This protein binds this small molecule.
Small molecule (SMILES): CC(=O)N[C@@H]1[C@@H](O)[C@H](O)[C@@H](CO)O[C@H]1O

Binding-site contacts:
Ligand atom C6 contacts residue ARG132 of chain 1.A at 4.2 Å.
Ligand atom N2 contacts residue ASN142 of chain 1.A at 3.0 Å (h-bond).
Ligand atom O5 contacts residue ASN142 of chain 1.A at 2.3 Å (h-bond).
Ligand atom C8 contacts residue ASN142 of chain 1.A at 4.5 Å.
Ligand atom C6 contacts residue THR144 of chain 1.A at 4.4 Å.
Ligand atom C5 contacts residue ASN142 of chain 1.A at 3.6 Å.
Ligand atom C7 contacts residue ASN142 of chain 1.A at 3.2 Å.
Ligand atom C2 contacts residue ASN142 of chain 1.A at 2.5 Å.
Ligand atom C1 contacts residue THR144 of chain 1.A at 3.5 Å.
Ligand atom C3 contacts residue ASN142 of chain 1.A at 3.8 Å.
Ligand atom C5 contacts residue THR144 of chain 1.A at 3.7 Å.
Ligand atom O7 contacts residue SER136 of chain 1.A at 4.1 Å.
Ligand atom C1 contacts residue ASN142 of chain 1.A at 1.4 Å.
Ligand atom C7 contacts residue TYR110 of chain 1.A at 4.4 Å (hydrophobic).
Ligand atom O5 contacts residue THR144 of chain 1.A at 3.7 Å.
Ligand atom C8 contacts residue TYR110 of chain 1.A at 3.8 Å (hydrophobic).
Ligand atom O7 contacts residue ASN142 of chain 1.A at 3.1 Å (h-bond).
Ligand atom N2 contacts residue TYR110 of chain 1.A at 4.3 Å.
Ligand atom C4 contacts residue ASN142 of chain 1.A at 4.2 Å.

Sequence of chain 1.A:
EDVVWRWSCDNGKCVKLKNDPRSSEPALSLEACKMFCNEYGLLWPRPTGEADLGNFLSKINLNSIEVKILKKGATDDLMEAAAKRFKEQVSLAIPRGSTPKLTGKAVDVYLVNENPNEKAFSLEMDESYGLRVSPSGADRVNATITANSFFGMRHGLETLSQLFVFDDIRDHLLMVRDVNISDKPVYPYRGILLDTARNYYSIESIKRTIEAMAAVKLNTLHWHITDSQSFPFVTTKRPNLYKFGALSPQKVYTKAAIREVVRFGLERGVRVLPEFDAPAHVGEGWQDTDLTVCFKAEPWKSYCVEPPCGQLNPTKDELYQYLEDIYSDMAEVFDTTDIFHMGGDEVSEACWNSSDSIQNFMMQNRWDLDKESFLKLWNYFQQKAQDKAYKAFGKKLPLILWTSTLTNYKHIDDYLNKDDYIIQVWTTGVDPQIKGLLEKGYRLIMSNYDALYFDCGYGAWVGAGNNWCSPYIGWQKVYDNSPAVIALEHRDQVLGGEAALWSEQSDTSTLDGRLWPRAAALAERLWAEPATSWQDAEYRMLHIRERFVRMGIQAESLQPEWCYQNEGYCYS